Sequence of chain 1.C:
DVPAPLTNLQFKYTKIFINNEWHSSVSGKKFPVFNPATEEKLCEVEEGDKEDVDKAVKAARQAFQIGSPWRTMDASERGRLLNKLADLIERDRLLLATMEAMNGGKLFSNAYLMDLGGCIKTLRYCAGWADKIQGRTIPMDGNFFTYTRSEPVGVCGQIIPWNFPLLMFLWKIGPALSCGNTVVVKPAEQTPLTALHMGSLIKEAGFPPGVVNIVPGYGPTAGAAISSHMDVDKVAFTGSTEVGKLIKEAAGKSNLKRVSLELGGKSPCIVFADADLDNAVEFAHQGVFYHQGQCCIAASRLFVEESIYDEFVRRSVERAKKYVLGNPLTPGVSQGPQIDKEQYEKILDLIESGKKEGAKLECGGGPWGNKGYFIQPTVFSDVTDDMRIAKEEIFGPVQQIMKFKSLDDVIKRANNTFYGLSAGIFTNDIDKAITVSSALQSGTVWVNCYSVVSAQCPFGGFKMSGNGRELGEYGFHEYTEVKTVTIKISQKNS

A protein and the small-molecule ligand that binds it are described below.
Small molecule (SMILES): CCCCCC(=O)N1C[C@@H](C)c2c1cc(O)c1ccccc21

Binding-site contacts:
Ligand atom C contacts residue TYR297 of chain 1.C at 3.9 Å (hydrophobic).
Ligand atom O contacts residue SER458 of chain 1.C at 4.2 Å.
Ligand atom C3 contacts residue SER458 of chain 1.C at 4.1 Å.
Ligand atom C2 contacts residue TYR297 of chain 1.C at 3.5 Å (hydrophobic).
Ligand atom C6 contacts residue TYR297 of chain 1.C at 3.8 Å (hydrophobic).
Ligand atom C10 contacts residue MET121 of chain 1.C at 4.0 Å (hydrophobic).
Ligand atom C7 contacts residue ILE304 of chain 1.C at 3.7 Å (hydrophobic).
Ligand atom N contacts residue TYR297 of chain 1.C at 4.1 Å.
Ligand atom C8 contacts residue CYS302 of chain 1.C at 1.6 Å (hydrophobic).
Ligand atom C14 contacts residue LEU174 of chain 1.C at 4.1 Å (hydrophobic).
Ligand atom O contacts residue MET121 of chain 1.C at 3.8 Å.
Ligand atom C6 contacts residue SER458 of chain 1.C at 4.2 Å.
Ligand atom C14 contacts residue VAL460 of chain 1.C at 3.9 Å (hydrophobic).
Ligand atom C4 contacts residue TYR297 of chain 1.C at 3.6 Å (hydrophobic).
Ligand atom C3 contacts residue TYR297 of chain 1.C at 4.2 Å (hydrophobic).
Ligand atom C9 contacts residue CYS302 of chain 1.C at 4.1 Å (hydrophobic).
Ligand atom C17 contacts residue CYS303 of chain 1.C at 3.7 Å (hydrophobic).
Ligand atom C6 contacts residue ILE304 of chain 1.C at 4.1 Å (hydrophobic).
Ligand atom C9 contacts residue ILE304 of chain 1.C at 4.2 Å (hydrophobic).
Ligand atom C16 contacts residue CYS303 of chain 1.C at 3.5 Å (hydrophobic).
Ligand atom C13 contacts residue VAL460 of chain 1.C at 4.2 Å (hydrophobic).
Ligand atom C5 contacts residue SER458 of chain 1.C at 4.1 Å.
Ligand atom C5 contacts residue TYR297 of chain 1.C at 4.0 Å (hydrophobic).
Ligand atom O1 contacts residue VAL460 of chain 1.C at 4.0 Å.
Ligand atom O1 contacts residue LEU174 of chain 1.C at 3.6 Å.
Ligand atom C1 contacts residue GLN293 of chain 1.C at 3.7 Å.
Ligand atom C15 contacts residue TRP178 of chain 1.C at 3.9 Å (hydrophobic).
Ligand atom C7 contacts residue CYS302 of chain 1.C at 2.8 Å (hydrophobic).
Ligand atom C12 contacts residue MET121 of chain 1.C at 4.2 Å (hydrophobic).
Ligand atom C8 contacts residue PHE171 of chain 1.C at 3.2 Å (hydrophobic).
Ligand atom C5 contacts residue MET121 of chain 1.C at 4.3 Å (hydrophobic).
Ligand atom C12 contacts residue VAL460 of chain 1.C at 4.0 Å (hydrophobic).
Ligand atom C contacts residue GLN293 of chain 1.C at 3.6 Å.
Ligand atom C1 contacts residue TYR297 of chain 1.C at 3.8 Å (hydrophobic).
Ligand atom O1 contacts residue MET121 of chain 1.C at 3.9 Å.
Ligand atom C14 contacts residue TRP178 of chain 1.C at 3.8 Å (hydrophobic).
Ligand atom C8 contacts residue TYR297 of chain 1.C at 4.2 Å (hydrophobic).
Ligand atom C11 contacts residue MET121 of chain 1.C at 3.6 Å (hydrophobic).
Ligand atom C4 contacts residue SER458 of chain 1.C at 4.0 Å.
Ligand atom C6 contacts residue CYS302 of chain 1.C at 3.2 Å (hydrophobic).